Sequence of chain 38.F:
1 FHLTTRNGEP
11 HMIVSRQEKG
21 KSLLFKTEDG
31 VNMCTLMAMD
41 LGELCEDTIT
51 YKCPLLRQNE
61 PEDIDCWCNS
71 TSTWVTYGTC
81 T

Binding-site contacts:
Ligand atom O2 contacts residue HIS2 of chain 38.F at 3.4 Å (h-bond).
Ligand atom C4 contacts residue BMA1 of chain 38.BA at 3.6 Å.
Ligand atom C3 contacts residue BMA1 of chain 38.BA at 2.5 Å.
Ligand atom C1 contacts residue NAG1 of chain 38.Z at 1.7 Å.
Ligand atom O5 contacts residue NAG1 of chain 38.Z at 2.5 Å (h-bond).
Ligand atom C3 contacts residue NAG1 of chain 38.Z at 4.1 Å.
Ligand atom O4 contacts residue BMA1 of chain 38.BA at 4.0 Å.
Ligand atom C2 contacts residue HIS2 of chain 38.F at 4.5 Å.
Ligand atom C2 contacts residue NAG1 of chain 38.Z at 2.9 Å.
Ligand atom C2 contacts residue BMA1 of chain 38.BA at 3.2 Å.
Ligand atom C5 contacts residue NAG1 of chain 38.Z at 3.8 Å.
Ligand atom O2 contacts residue BMA1 of chain 38.BA at 3.0 Å (h-bond).
Ligand atom O3 contacts residue BMA1 of chain 38.BA at 1.1 Å.
Ligand atom O2 contacts residue NAG1 of chain 38.Z at 3.4 Å (h-bond).
Ligand atom O6 contacts residue NAG1 of chain 38.Z at 4.5 Å.

A small-molecule ligand and the protein it binds are described below.
Small molecule (SMILES): OC[C@H]1O[C@@H](O)[C@@H](O)[C@@H](O)[C@@H]1O